Binding-site contacts:
Ligand atom C26 contacts residue PHE96 of chain 1.A at 3.6 Å (hydrophobic).
Ligand atom C08 contacts residue PHE96 of chain 1.A at 4.2 Å (hydrophobic).
Ligand atom C17 contacts residue PHE96 of chain 1.A at 4.2 Å (hydrophobic).
Ligand atom C15 contacts residue TYR183 of chain 1.A at 3.6 Å (hydrophobic).
Ligand atom C03 contacts residue ILE188 of chain 1.A at 3.7 Å (hydrophobic).
Ligand atom C15 contacts residue ASN184 of chain 1.A at 3.0 Å.
Ligand atom C13 contacts residue ASN184 of chain 1.A at 3.4 Å.
Ligand atom C05 contacts residue GLY283 of chain 1.A at 4.1 Å.
Ligand atom O16 contacts residue ASN184 of chain 1.A at 3.1 Å (h-bond).
Ligand atom C18 contacts residue ASP280 of chain 1.A at 4.1 Å.
Ligand atom N22 contacts residue HEM1 of chain 1.E at 3.7 Å.
Ligand atom O14 contacts residue ASN184 of chain 1.A at 3.1 Å (h-bond).
Ligand atom O16 contacts residue TYR183 of chain 1.A at 3.7 Å.
Ligand atom C24 contacts residue ILE353 of chain 1.A at 3.5 Å (hydrophobic).
Ligand atom C01 contacts residue VAL464 of chain 1.A at 4.3 Å (hydrophobic).
Ligand atom O14 contacts residue TYR183 of chain 1.A at 3.9 Å.
Ligand atom C04 contacts residue ILE188 of chain 1.A at 3.5 Å (hydrophobic).
Ligand atom N22 contacts residue THR288 of chain 1.A at 3.6 Å.
Ligand atom O14 contacts residue ILE187 of chain 1.A at 3.6 Å.
Ligand atom C09 contacts residue ASP280 of chain 1.A at 3.6 Å.
Ligand atom C23 contacts residue HEM1 of chain 1.E at 2.6 Å.
Ligand atom C24 contacts residue HEM1 of chain 1.E at 4.0 Å.
Ligand atom C18 contacts residue ALA284 of chain 1.A at 3.2 Å (hydrophobic).
Ligand atom C20 contacts residue ILE353 of chain 1.A at 4.1 Å (hydrophobic).
Ligand atom C23 contacts residue THR288 of chain 1.A at 3.4 Å.
Ligand atom C11 contacts residue GLY283 of chain 1.A at 4.0 Å.
Ligand atom C15 contacts residue ILE187 of chain 1.A at 3.4 Å (hydrophobic).
Ligand atom C06 contacts residue VAL465 of chain 1.A at 3.8 Å (hydrophobic).
Ligand atom C09 contacts residue PHE96 of chain 1.A at 4.2 Å (hydrophobic).
Ligand atom C06 contacts residue VAL464 of chain 1.A at 3.9 Å (hydrophobic).
Ligand atom C04 contacts residue ASN184 of chain 1.A at 4.0 Å.
Ligand atom C19 contacts residue ALA284 of chain 1.A at 3.2 Å (hydrophobic).
Ligand atom C26 contacts residue ILE353 of chain 1.A at 4.2 Å (hydrophobic).
Ligand atom C24 contacts residue ALA349 of chain 1.A at 4.2 Å (hydrophobic).
Ligand atom C07 contacts residue VAL465 of chain 1.A at 3.7 Å (hydrophobic).
Ligand atom C03 contacts residue GLU287 of chain 1.A at 3.8 Å.
Ligand atom O16 contacts residue ARG221 of chain 1.A at 3.6 Å.
Ligand atom C10 contacts residue ASP280 of chain 1.A at 3.9 Å.
Ligand atom C26 contacts residue VAL464 of chain 1.A at 3.2 Å (hydrophobic).
Ligand atom C15 contacts residue ARG221 of chain 1.A at 4.1 Å.

Sequence of chain 1.A:
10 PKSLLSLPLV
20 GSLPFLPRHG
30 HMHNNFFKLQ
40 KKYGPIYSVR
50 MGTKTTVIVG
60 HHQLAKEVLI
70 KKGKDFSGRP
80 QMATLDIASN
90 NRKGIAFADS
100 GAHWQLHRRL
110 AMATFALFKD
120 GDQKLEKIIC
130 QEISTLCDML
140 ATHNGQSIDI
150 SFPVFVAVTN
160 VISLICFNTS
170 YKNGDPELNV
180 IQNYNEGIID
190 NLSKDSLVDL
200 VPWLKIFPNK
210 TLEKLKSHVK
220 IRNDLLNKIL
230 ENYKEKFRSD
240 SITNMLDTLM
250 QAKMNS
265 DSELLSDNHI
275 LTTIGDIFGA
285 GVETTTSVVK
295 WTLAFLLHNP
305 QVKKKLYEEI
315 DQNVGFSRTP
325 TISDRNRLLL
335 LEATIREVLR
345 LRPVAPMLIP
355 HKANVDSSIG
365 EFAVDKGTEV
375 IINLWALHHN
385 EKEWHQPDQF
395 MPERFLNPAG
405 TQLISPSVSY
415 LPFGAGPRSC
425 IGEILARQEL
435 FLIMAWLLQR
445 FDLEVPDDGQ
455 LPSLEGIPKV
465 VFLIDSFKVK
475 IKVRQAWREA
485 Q

A protein and the small-molecule ligand that binds it are described below.
Small molecule (SMILES): [C-]#[N+][C@H](C)[C@@H]1CC[C@@H]2[C@@H]3CC[C@H]4C[C@@H](OC=O)CC[C@]4(C)[C@H]3CC[C@@]21C